The small molecule below binds the protein below.
Small molecule (SMILES): CC(C)C[C@H](NC(=O)[C@@H](NC(=O)OCc1ccccc1)C(C)C)C(=O)N[C@@H](CO)C[C@@H]1CCNC1=O

Sequence of chain 1.A:
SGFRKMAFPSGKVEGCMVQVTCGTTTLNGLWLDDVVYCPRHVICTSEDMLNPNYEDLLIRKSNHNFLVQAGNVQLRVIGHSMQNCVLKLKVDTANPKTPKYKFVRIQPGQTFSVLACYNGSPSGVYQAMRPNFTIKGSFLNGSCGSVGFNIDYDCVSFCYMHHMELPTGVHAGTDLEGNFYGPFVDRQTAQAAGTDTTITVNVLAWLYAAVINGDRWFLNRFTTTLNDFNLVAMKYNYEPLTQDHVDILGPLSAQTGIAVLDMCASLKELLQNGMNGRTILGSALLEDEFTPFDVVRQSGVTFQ

Sequence of chain 2.A:
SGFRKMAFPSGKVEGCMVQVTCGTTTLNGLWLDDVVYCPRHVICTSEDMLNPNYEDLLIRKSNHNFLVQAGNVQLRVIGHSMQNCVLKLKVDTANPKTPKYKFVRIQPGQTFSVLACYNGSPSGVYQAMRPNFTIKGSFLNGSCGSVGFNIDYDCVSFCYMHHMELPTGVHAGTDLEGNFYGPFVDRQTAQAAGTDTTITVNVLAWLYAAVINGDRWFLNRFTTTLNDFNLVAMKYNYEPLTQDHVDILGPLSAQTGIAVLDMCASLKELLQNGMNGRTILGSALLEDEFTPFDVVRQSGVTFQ

Binding-site contacts:
Ligand atom C11 contacts residue GLU166 of chain 1.A at 3.7 Å.
Ligand atom N23 contacts residue GLU166 of chain 1.A at 3.0 Å (salt-bridge).
Ligand atom C19 contacts residue LEU141 of chain 1.A at 3.7 Å (hydrophobic).
Ligand atom C10 contacts residue CYS145 of chain 1.A at 1.8 Å (hydrophobic).
Ligand atom O33 contacts residue MET165 of chain 1.A at 3.2 Å.
Ligand atom N10 contacts residue GLU166 of chain 1.A at 2.7 Å (salt-bridge).
Ligand atom O29 contacts residue GLN189 of chain 1.A at 3.1 Å.
Ligand atom C5 contacts residue PRO168 of chain 1.A at 3.2 Å (hydrophobic).
Ligand atom C22 contacts residue ASN142 of chain 1.A at 3.6 Å.
Ligand atom C17 contacts residue HIS164 of chain 1.A at 3.4 Å.
Ligand atom C14 contacts residue HIS164 of chain 1.A at 3.7 Å.
Ligand atom C17 contacts residue CYS145 of chain 1.A at 2.4 Å (hydrophobic).
Ligand atom C30 contacts residue GLU166 of chain 1.A at 3.7 Å.
Ligand atom C37 contacts residue MET49 of chain 1.A at 3.7 Å (hydrophobic).
Ligand atom C10 contacts residue HIS41 of chain 1.A at 3.5 Å.
Ligand atom N16 contacts residue CYS145 of chain 1.A at 3.5 Å (h-bond).
Ligand atom O26 contacts residue HIS163 of chain 1.A at 2.7 Å (h-bond).
Ligand atom C3 contacts residue ALA191 of chain 1.A at 3.4 Å (hydrophobic).
Ligand atom C9 contacts residue MET165 of chain 1.A at 3.8 Å (hydrophobic).
Ligand atom O8 contacts residue GLU166 of chain 1.A at 3.2 Å (salt-bridge).
Ligand atom C19 contacts residue CYS145 of chain 1.A at 3.5 Å (hydrophobic).
Ligand atom C36 contacts residue MET165 of chain 1.A at 3.6 Å (hydrophobic).
Ligand atom C3 contacts residue THR190 of chain 1.A at 3.1 Å.
Ligand atom O26 contacts residue PHE140 of chain 1.A at 3.7 Å.
Ligand atom O11 contacts residue GLY143 of chain 1.A at 3.6 Å.
Ligand atom C21 contacts residue ASN142 of chain 1.A at 3.1 Å.
Ligand atom C2 contacts residue ALA191 of chain 1.A at 3.7 Å (hydrophobic).
Ligand atom C9 contacts residue GLU166 of chain 1.A at 3.4 Å.
Ligand atom C37 contacts residue ASP187 of chain 1.A at 3.8 Å.
Ligand atom O26 contacts residue GLU166 of chain 1.A at 3.6 Å.
Ligand atom O29 contacts residue ARG188 of chain 1.A at 3.6 Å.
Ligand atom C6 contacts residue PRO168 of chain 1.A at 3.5 Å (hydrophobic).
Ligand atom C4 contacts residue THR190 of chain 1.A at 3.2 Å.
Ligand atom O8 contacts residue MET165 of chain 1.A at 3.5 Å.
Ligand atom C7 contacts residue THR190 of chain 1.A at 2.9 Å.
Ligand atom C24 contacts residue GLU166 of chain 1.A at 3.6 Å.
Ligand atom N16 contacts residue HIS164 of chain 1.A at 3.2 Å (h-bond).
Ligand atom O11 contacts residue CYS145 of chain 1.A at 3.1 Å (h-bond).
Ligand atom N23 contacts residue PHE140 of chain 1.A at 3.2 Å (h-bond).
Ligand atom O33 contacts residue GLU166 of chain 1.A at 2.8 Å (salt-bridge).